Binding-site contacts:
Ligand atom CAP contacts residue TRP199 of chain 1.A at 3.7 Å (hydrophobic).
Ligand atom CAE contacts residue GLU255 of chain 1.A at 3.8 Å.
Ligand atom CAK contacts residue TRP199 of chain 1.A at 3.8 Å (hydrophobic).
Ligand atom CAG contacts residue GLU255 of chain 1.A at 3.7 Å.
Ligand atom CAC contacts residue HIS102 of chain 1.A at 4.2 Å.
Ligand atom CAC contacts residue TRP55 of chain 1.A at 4.2 Å (hydrophobic).
Ligand atom CAF contacts residue ASP196 of chain 1.A at 3.8 Å.
Ligand atom OAS contacts residue GLU54 of chain 1.A at 2.3 Å (salt-bridge).
Ligand atom CAA contacts residue TRP283 of chain 1.A at 3.7 Å (hydrophobic).
Ligand atom CAB contacts residue HIS102 of chain 1.A at 3.9 Å.
Ligand atom CAF contacts residue GLU255 of chain 1.A at 3.9 Å.
Ligand atom CAG contacts residue TRP199 of chain 1.A at 3.6 Å (hydrophobic).
Ligand atom OAS contacts residue HIS102 of chain 1.A at 3.6 Å (h-bond).
Ligand atom CAD contacts residue HIS103 of chain 1.A at 4.2 Å.
Ligand atom CAF contacts residue TRP283 of chain 1.A at 4.0 Å (hydrophobic).
Ligand atom OAT contacts residue ASP196 of chain 1.A at 3.5 Å (salt-bridge).
Ligand atom CAB contacts residue TRP283 of chain 1.A at 3.7 Å (hydrophobic).
Ligand atom OAT contacts residue TYR145 of chain 1.A at 3.4 Å (h-bond).
Ligand atom NAU contacts residue GLU255 of chain 1.A at 3.1 Å (salt-bridge).
Ligand atom OAT contacts residue HIS33 of chain 1.A at 2.9 Å (h-bond).
Ligand atom CAB contacts residue ASP196 of chain 1.A at 4.1 Å.
Ligand atom OAS contacts residue TRP283 of chain 1.A at 3.9 Å.
Ligand atom CAL contacts residue TRP199 of chain 1.A at 3.7 Å (hydrophobic).
Ligand atom NAU contacts residue ASP196 of chain 1.A at 2.9 Å (salt-bridge).
Ligand atom NAH contacts residue TRP199 of chain 1.A at 3.7 Å.
Ligand atom CAD contacts residue GLU255 of chain 1.A at 3.9 Å.
Ligand atom CAA contacts residue GLU255 of chain 1.A at 3.2 Å.
Ligand atom OAS contacts residue TRP55 of chain 1.A at 3.3 Å (h-bond).
Ligand atom CAE contacts residue TRP55 of chain 1.A at 3.9 Å (hydrophobic).
Ligand atom NAI contacts residue TRP55 of chain 1.A at 3.9 Å.
Ligand atom CAF contacts residue HIS33 of chain 1.A at 4.1 Å.
Ligand atom CAC contacts residue GLU54 of chain 1.A at 3.4 Å.
Ligand atom CAA contacts residue ASP196 of chain 1.A at 3.8 Å.
Ligand atom CAD contacts residue ASP196 of chain 1.A at 3.4 Å.
Ligand atom NAJ contacts residue TRP55 of chain 1.A at 3.2 Å (h-bond).
Ligand atom OAT contacts residue HIS102 of chain 1.A at 2.8 Å (h-bond).
Ligand atom CAC contacts residue TRP283 of chain 1.A at 3.7 Å (hydrophobic).
Ligand atom CAF contacts residue TRP194 of chain 1.A at 4.0 Å (hydrophobic).
Ligand atom CAB contacts residue HIS33 of chain 1.A at 3.4 Å.
Ligand atom CAB contacts residue GLU54 of chain 1.A at 4.1 Å.

Sequence of chain 1.A:
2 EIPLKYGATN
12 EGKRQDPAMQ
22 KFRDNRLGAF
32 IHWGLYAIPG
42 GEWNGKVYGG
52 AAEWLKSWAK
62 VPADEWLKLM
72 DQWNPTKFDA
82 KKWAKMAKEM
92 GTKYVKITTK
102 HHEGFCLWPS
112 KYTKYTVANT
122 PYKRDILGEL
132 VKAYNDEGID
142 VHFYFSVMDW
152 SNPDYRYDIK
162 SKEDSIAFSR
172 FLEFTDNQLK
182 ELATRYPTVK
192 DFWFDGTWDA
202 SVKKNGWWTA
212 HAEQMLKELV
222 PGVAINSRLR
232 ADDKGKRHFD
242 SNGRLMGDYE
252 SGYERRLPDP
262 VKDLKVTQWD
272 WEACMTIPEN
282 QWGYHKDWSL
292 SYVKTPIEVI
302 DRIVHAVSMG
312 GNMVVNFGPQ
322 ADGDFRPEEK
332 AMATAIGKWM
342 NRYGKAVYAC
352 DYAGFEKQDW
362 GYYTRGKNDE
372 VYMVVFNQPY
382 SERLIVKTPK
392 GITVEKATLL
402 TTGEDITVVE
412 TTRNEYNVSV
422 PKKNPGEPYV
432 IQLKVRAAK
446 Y

The protein below binds the small molecule below.
Small molecule (SMILES): C[C@@H]1N[C@@H](c2cn(C/C=C/C34[C]5[C]6[C]7[C]3[Fe]6754389%10[C]4[C]3[C]8[C]9[C]4%10)nn2)[C@H](O)[C@@H]1O